Sequence of chain 1.A:
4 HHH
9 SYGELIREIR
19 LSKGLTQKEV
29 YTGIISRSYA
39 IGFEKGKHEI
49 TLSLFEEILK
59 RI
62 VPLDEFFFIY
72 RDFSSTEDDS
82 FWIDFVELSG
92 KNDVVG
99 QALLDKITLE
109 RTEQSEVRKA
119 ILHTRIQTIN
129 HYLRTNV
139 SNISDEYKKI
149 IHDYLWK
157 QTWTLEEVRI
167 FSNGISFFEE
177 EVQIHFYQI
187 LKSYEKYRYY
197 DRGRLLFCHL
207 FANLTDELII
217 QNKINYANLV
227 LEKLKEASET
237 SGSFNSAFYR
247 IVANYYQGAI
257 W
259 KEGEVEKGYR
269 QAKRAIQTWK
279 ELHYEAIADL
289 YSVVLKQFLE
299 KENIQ

A small-molecule ligand and the protein it binds are described below.
Small molecule (SMILES): OC[C@H]1O[C@H](O)[C@H](O)[C@@H](O)[C@@H]1O

Binding-site contacts:
Ligand atom C2 contacts residue ILE32 of chain 1.A at 4.5 Å (hydrophobic).
Ligand atom O5 contacts residue SER34 of chain 1.A at 3.6 Å (h-bond).
Ligand atom C5 contacts residue GLY31 of chain 1.A at 3.8 Å.
Ligand atom C1 contacts residue SER34 of chain 1.A at 4.2 Å.
Ligand atom O4 contacts residue GLY31 of chain 1.A at 3.5 Å.
Ligand atom O6 contacts residue ILE32 of chain 1.A at 4.3 Å.
Ligand atom O3 contacts residue GLY31 of chain 1.A at 3.8 Å.
Ligand atom O6 contacts residue THR30 of chain 1.A at 3.6 Å.
Ligand atom C6 contacts residue GLY31 of chain 1.A at 3.6 Å.
Ligand atom C5 contacts residue ILE33 of chain 1.A at 4.4 Å (hydrophobic).
Ligand atom O5 contacts residue ILE33 of chain 1.A at 3.6 Å.
Ligand atom C3 contacts residue GLY31 of chain 1.A at 3.9 Å.
Ligand atom C1 contacts residue ILE33 of chain 1.A at 4.5 Å (hydrophobic).
Ligand atom C5 contacts residue ILE32 of chain 1.A at 4.2 Å (hydrophobic).
Ligand atom O6 contacts residue ILE33 of chain 1.A at 3.8 Å.
Ligand atom O2 contacts residue ILE33 of chain 1.A at 4.1 Å.
Ligand atom O6 contacts residue TYR29 of chain 1.A at 4.2 Å.
Ligand atom O2 contacts residue ILE32 of chain 1.A at 3.8 Å.
Ligand atom C4 contacts residue GLY31 of chain 1.A at 4.1 Å.
Ligand atom C3 contacts residue ILE32 of chain 1.A at 4.0 Å (hydrophobic).
Ligand atom O6 contacts residue GLY31 of chain 1.A at 2.8 Å (h-bond).
Ligand atom O2 contacts residue SER34 of chain 1.A at 3.5 Å (h-bond).